This protein binds this small molecule.
Small molecule (SMILES): O=C1[C@@H](O)[C@H](O)C(O)[C@H](O)[C@H]1O

Sequence of chain 2.A:
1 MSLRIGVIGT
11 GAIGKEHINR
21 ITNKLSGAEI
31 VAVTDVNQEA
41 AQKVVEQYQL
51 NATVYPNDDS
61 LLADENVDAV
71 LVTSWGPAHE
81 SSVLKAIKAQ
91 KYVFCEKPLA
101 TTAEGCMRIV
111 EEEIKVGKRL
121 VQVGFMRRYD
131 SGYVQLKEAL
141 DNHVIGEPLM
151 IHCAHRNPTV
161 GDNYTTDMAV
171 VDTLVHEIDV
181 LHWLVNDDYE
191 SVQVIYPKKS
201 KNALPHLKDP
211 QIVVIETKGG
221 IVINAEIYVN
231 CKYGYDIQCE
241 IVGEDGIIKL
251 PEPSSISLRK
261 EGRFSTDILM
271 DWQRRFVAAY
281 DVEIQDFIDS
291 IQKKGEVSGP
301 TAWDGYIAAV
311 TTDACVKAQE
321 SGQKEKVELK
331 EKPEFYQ

Binding-site contacts:
Ligand atom O3 contacts residue ARG127 of chain 2.A at 4.0 Å.
Ligand atom C4 contacts residue HIS155 of chain 2.A at 3.2 Å.
Ligand atom C3 contacts residue HIS176 of chain 2.A at 3.5 Å.
Ligand atom O4 contacts residue ARG127 of chain 2.A at 3.9 Å.
Ligand atom C3 contacts residue TYR235 of chain 2.A at 4.4 Å (hydrophobic).
Ligand atom O5 contacts residue ASN157 of chain 2.A at 2.9 Å (h-bond).
Ligand atom C2 contacts residue HIS176 of chain 2.A at 3.4 Å.
Ligand atom O4 contacts residue TYR235 of chain 2.A at 2.3 Å (h-bond).
Ligand atom O3 contacts residue HIS155 of chain 2.A at 4.3 Å.
Ligand atom C2 contacts residue LYS97 of chain 2.A at 4.3 Å.
Ligand atom C4 contacts residue HIS176 of chain 2.A at 4.3 Å.
Ligand atom C5 contacts residue HIS155 of chain 2.A at 3.7 Å.
Ligand atom O3 contacts residue HIS176 of chain 2.A at 2.5 Å.
Ligand atom O5 contacts residue HIS155 of chain 2.A at 2.9 Å (h-bond).
Ligand atom O2 contacts residue LYS97 of chain 2.A at 3.2 Å.
Ligand atom O1 contacts residue ASP172 of chain 2.A at 3.6 Å.
Ligand atom O2 contacts residue ASP172 of chain 2.A at 3.8 Å.
Ligand atom C2 contacts residue ASP172 of chain 2.A at 4.0 Å.
Ligand atom O5 contacts residue TYR235 of chain 2.A at 3.5 Å.
Ligand atom C3 contacts residue HIS155 of chain 2.A at 4.5 Å.
Ligand atom C4 contacts residue TYR235 of chain 2.A at 3.7 Å (hydrophobic).
Ligand atom C5 contacts residue TYR235 of chain 2.A at 4.0 Å (hydrophobic).
Ligand atom O2 contacts residue HIS176 of chain 2.A at 2.6 Å (h-bond).
Ligand atom O1 contacts residue LYS97 of chain 2.A at 3.9 Å.
Ligand atom C5 contacts residue ASN157 of chain 2.A at 4.3 Å.
Ligand atom C6 contacts residue THR173 of chain 2.A at 4.2 Å.
Ligand atom O3 contacts residue MET126 of chain 2.A at 4.1 Å.
Ligand atom C1 contacts residue ASP172 of chain 2.A at 4.3 Å.
Ligand atom O4 contacts residue HIS155 of chain 2.A at 3.1 Å (h-bond).
Ligand atom O6 contacts residue ASN157 of chain 2.A at 4.2 Å.
Ligand atom O3 contacts residue TYR235 of chain 2.A at 4.4 Å.
Ligand atom C5 contacts residue TRP272 of chain 2.A at 4.4 Å (hydrophobic).